This small molecule binds to this protein.
Small molecule (SMILES): CCc1nc(N)nc(N)c1OCCCCOc1cccc(CCCc2nnn[nH]2)c1

Binding-site contacts:
Ligand atom N06 contacts residue ALA27 of chain 1.B at 3.7 Å.
Ligand atom C01 contacts residue ASP47 of chain 1.B at 3.6 Å.
Ligand atom C02 contacts residue ILE40 of chain 1.B at 3.6 Å (hydrophobic).
Ligand atom O11 contacts residue NAP1 of chain 1.F at 3.3 Å.
Ligand atom N26 contacts residue ARG52 of chain 1.B at 3.6 Å.
Ligand atom C08 contacts residue ILE25 of chain 1.B at 3.6 Å (hydrophobic).
Ligand atom N06 contacts residue TRP26 of chain 1.B at 3.5 Å.
Ligand atom N07 contacts residue TRP26 of chain 1.B at 3.3 Å.
Ligand atom N27 contacts residue LEU77 of chain 1.B at 3.7 Å.
Ligand atom C24 contacts residue GLN48 of chain 1.B at 3.4 Å.
Ligand atom C12 contacts residue PHE51 of chain 1.B at 3.8 Å (hydrophobic).
Ligand atom C23 contacts residue GLN48 of chain 1.B at 3.7 Å.
Ligand atom C05 contacts residue ALA27 of chain 1.B at 3.7 Å (hydrophobic).
Ligand atom N28 contacts residue VAL74 of chain 1.B at 3.6 Å.
Ligand atom N09 contacts residue ILE25 of chain 1.B at 2.9 Å (h-bond).
Ligand atom N07 contacts residue NAP1 of chain 1.F at 3.8 Å.
Ligand atom N07 contacts residue ILE25 of chain 1.B at 3.4 Å (h-bond).
Ligand atom N09 contacts residue TYR120 of chain 1.B at 3.4 Å (h-bond).
Ligand atom C03 contacts residue NAP1 of chain 1.F at 3.8 Å.
Ligand atom C08 contacts residue PHE51 of chain 1.B at 3.5 Å (hydrophobic).
Ligand atom C03 contacts residue ASP47 of chain 1.B at 3.5 Å.
Ligand atom C20 contacts residue GLN48 of chain 1.B at 3.6 Å.
Ligand atom N26 contacts residue ARG80 of chain 1.B at 3.5 Å (salt-bridge).
Ligand atom C10 contacts residue NAP1 of chain 1.F at 3.4 Å.
Ligand atom C05 contacts residue TRP26 of chain 1.B at 3.7 Å (hydrophobic).
Ligand atom C02 contacts residue ASP47 of chain 1.B at 3.5 Å.
Ligand atom N09 contacts residue NAP1 of chain 1.F at 3.8 Å.
Ligand atom O16 contacts residue LEU70 of chain 1.B at 3.4 Å.
Ligand atom N04 contacts residue ASP47 of chain 1.B at 2.7 Å (salt-bridge).
Ligand atom C05 contacts residue ASP47 of chain 1.B at 3.5 Å.
Ligand atom N27 contacts residue ARG80 of chain 1.B at 2.9 Å (salt-bridge).
Ligand atom N27 contacts residue ARG52 of chain 1.B at 3.7 Å.
Ligand atom C08 contacts residue NAP1 of chain 1.F at 3.4 Å.
Ligand atom N06 contacts residue ILE25 of chain 1.B at 3.8 Å.
Ligand atom C14 contacts residue NAP1 of chain 1.F at 3.8 Å.
Ligand atom N09 contacts residue PHE51 of chain 1.B at 3.6 Å.
Ligand atom N06 contacts residue ASP47 of chain 1.B at 2.9 Å (salt-bridge).
Ligand atom N07 contacts residue PHE51 of chain 1.B at 3.5 Å.
Ligand atom N09 contacts residue ILE114 of chain 1.B at 3.0 Å (h-bond).
Ligand atom C25 contacts residue ARG52 of chain 1.B at 3.8 Å.

Sequence of chain 1.B:
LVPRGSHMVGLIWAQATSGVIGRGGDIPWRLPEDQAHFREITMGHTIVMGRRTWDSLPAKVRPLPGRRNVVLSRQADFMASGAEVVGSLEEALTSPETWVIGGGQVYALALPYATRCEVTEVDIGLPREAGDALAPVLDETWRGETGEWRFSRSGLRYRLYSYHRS